Sequence of chain 1.B:
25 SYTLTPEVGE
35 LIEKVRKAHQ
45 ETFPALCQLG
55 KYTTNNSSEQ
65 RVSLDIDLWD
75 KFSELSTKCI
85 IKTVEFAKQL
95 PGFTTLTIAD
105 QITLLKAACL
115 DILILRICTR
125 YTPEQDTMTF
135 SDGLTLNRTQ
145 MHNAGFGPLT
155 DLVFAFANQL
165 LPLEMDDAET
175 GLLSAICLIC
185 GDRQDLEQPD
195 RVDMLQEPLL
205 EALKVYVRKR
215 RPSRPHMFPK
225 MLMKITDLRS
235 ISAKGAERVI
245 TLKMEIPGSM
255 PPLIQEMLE

This small molecule binds to this protein.
Small molecule (SMILES): CC1=C(/C=C/C(C)=C/C=C/C(C)=C/C(=O)O)C(C)(C)CCC1

Binding-site contacts:
Ligand atom C16 contacts residue GLY239 of chain 1.B at 4.1 Å.
Ligand atom O1 contacts residue PHE134 of chain 1.B at 3.3 Å.
Ligand atom C12 contacts residue SER80 of chain 1.B at 4.1 Å.
Ligand atom C17 contacts residue PHE150 of chain 1.B at 4.0 Å (hydrophobic).
Ligand atom C2 contacts residue VAL243 of chain 1.B at 3.5 Å (hydrophobic).
Ligand atom C17 contacts residue PHE76 of chain 1.B at 3.8 Å (hydrophobic).
Ligand atom C19 contacts residue LEU117 of chain 1.B at 3.8 Å (hydrophobic).
Ligand atom O2 contacts residue SER135 of chain 1.B at 2.8 Å (h-bond).
Ligand atom C14 contacts residue CYS83 of chain 1.B at 3.5 Å (hydrophobic).
Ligand atom C14 contacts residue PHE134 of chain 1.B at 3.6 Å (hydrophobic).
Ligand atom C15 contacts residue CYS83 of chain 1.B at 4.0 Å (hydrophobic).
Ligand atom C14 contacts residue LEU79 of chain 1.B at 3.8 Å (hydrophobic).
Ligand atom C11 contacts residue LEU117 of chain 1.B at 4.0 Å (hydrophobic).
Ligand atom C3 contacts residue LEU246 of chain 1.B at 3.5 Å (hydrophobic).
Ligand atom O2 contacts residue PHE47 of chain 1.B at 3.7 Å.
Ligand atom C8 contacts residue PHE76 of chain 1.B at 3.3 Å (hydrophobic).
Ligand atom C15 contacts residue PHE134 of chain 1.B at 3.8 Å (hydrophobic).
Ligand atom C15 contacts residue SER135 of chain 1.B at 3.4 Å.
Ligand atom C13 contacts residue CYS83 of chain 1.B at 3.9 Å (hydrophobic).
Ligand atom C10 contacts residue LEU117 of chain 1.B at 3.6 Å (hydrophobic).
Ligand atom C10 contacts residue SER80 of chain 1.B at 4.0 Å.
Ligand atom C2 contacts residue LEU246 of chain 1.B at 3.9 Å (hydrophobic).
Ligand atom C19 contacts residue PHE150 of chain 1.B at 4.0 Å (hydrophobic).
Ligand atom C9 contacts residue PHE150 of chain 1.B at 4.1 Å (hydrophobic).
Ligand atom O2 contacts residue CYS83 of chain 1.B at 3.9 Å.
Ligand atom C19 contacts residue ILE118 of chain 1.B at 4.0 Å (hydrophobic).
Ligand atom C12 contacts residue PHE134 of chain 1.B at 4.0 Å (hydrophobic).
Ligand atom C17 contacts residue GLY149 of chain 1.B at 4.0 Å.
Ligand atom C8 contacts residue PHE150 of chain 1.B at 4.0 Å (hydrophobic).
Ligand atom O1 contacts residue SER135 of chain 1.B at 2.6 Å (h-bond).
Ligand atom C20 contacts residue ILE121 of chain 1.B at 3.7 Å (hydrophobic).
Ligand atom O1 contacts residue LEU79 of chain 1.B at 4.0 Å.
Ligand atom C7 contacts residue LEU114 of chain 1.B at 4.0 Å (hydrophobic).
Ligand atom C3 contacts residue VAL243 of chain 1.B at 4.0 Å (hydrophobic).
Ligand atom O2 contacts residue ARG124 of chain 1.B at 3.6 Å.
Ligand atom C20 contacts residue CYS83 of chain 1.B at 3.9 Å (hydrophobic).
Ligand atom C3 contacts residue TRP73 of chain 1.B at 4.1 Å (hydrophobic).
Ligand atom C9 contacts residue LEU117 of chain 1.B at 4.0 Å (hydrophobic).
Ligand atom C18 contacts residue SER80 of chain 1.B at 4.1 Å.
Ligand atom C13 contacts residue PHE134 of chain 1.B at 3.8 Å (hydrophobic).